The protein below binds the small molecule below.
Small molecule (SMILES): CC(=O)N[C@@H]1[C@@H](O)[C@H](O)[C@@H](CO)O[C@H]1O

Sequence of chain 1.B:
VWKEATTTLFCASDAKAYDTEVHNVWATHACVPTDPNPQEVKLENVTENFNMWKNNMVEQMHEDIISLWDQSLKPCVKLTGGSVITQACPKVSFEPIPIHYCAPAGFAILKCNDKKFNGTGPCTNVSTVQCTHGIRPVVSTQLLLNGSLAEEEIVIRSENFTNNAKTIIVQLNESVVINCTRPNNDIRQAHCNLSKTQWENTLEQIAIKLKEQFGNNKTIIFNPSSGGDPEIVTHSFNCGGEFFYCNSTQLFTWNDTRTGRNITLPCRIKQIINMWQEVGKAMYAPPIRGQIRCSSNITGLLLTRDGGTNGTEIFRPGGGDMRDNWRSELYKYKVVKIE

Binding-site contacts:
Ligand atom O5 contacts residue THR280 of chain 1.B at 3.8 Å.
Ligand atom C3 contacts residue ASN278 of chain 1.B at 3.8 Å.
Ligand atom C1 contacts residue THR280 of chain 1.B at 3.6 Å.
Ligand atom C7 contacts residue ASN278 of chain 1.B at 3.8 Å.
Ligand atom N2 contacts residue ASN278 of chain 1.B at 3.0 Å (h-bond).
Ligand atom O7 contacts residue ASN278 of chain 1.B at 4.2 Å.
Ligand atom C5 contacts residue ASN278 of chain 1.B at 3.6 Å.
Ligand atom C5 contacts residue THR280 of chain 1.B at 4.0 Å.
Ligand atom C4 contacts residue ASN278 of chain 1.B at 4.2 Å.
Ligand atom C2 contacts residue ASN278 of chain 1.B at 2.5 Å.
Ligand atom O6 contacts residue THR280 of chain 1.B at 3.6 Å.
Ligand atom O5 contacts residue ASN278 of chain 1.B at 2.3 Å (h-bond).
Ligand atom C1 contacts residue ASN278 of chain 1.B at 1.5 Å.